Sequence of chain 1.A:
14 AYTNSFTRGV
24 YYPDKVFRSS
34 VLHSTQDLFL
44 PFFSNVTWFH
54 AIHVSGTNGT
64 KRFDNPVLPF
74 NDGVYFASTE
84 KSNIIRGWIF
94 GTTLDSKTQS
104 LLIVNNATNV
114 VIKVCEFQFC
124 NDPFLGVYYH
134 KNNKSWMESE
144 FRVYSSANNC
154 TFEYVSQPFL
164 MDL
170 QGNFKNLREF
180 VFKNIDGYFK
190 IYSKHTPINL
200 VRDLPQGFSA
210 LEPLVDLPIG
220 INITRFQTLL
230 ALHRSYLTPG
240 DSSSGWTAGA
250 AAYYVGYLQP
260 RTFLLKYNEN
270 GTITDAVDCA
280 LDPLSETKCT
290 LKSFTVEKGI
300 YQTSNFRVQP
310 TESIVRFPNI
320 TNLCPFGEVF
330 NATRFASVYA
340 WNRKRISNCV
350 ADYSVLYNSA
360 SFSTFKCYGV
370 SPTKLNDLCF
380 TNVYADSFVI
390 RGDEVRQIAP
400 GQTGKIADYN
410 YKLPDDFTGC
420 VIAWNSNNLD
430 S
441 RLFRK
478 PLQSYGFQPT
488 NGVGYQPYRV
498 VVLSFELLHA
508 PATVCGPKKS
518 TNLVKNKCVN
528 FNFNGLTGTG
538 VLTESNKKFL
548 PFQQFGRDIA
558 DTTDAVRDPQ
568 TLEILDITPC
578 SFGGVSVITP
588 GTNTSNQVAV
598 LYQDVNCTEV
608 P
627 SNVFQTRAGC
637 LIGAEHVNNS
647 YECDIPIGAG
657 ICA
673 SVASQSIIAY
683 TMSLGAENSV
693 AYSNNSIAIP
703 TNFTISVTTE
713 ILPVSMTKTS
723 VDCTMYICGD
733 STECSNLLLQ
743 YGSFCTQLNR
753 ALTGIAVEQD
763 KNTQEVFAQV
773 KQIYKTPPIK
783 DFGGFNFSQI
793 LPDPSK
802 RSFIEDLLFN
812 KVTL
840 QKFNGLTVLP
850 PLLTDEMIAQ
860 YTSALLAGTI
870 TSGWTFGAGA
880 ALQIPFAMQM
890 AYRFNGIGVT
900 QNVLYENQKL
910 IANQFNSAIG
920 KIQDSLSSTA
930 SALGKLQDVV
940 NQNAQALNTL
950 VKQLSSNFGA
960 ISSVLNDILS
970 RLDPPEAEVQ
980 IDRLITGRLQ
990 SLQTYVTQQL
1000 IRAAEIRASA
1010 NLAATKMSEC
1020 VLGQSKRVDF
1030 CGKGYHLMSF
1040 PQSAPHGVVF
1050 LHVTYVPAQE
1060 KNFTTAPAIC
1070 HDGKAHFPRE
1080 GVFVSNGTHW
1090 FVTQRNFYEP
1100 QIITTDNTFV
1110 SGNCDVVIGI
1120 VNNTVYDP

Binding-site contacts:
Ligand atom N2 contacts residue THR605 of chain 1.A at 4.1 Å.
Ligand atom C2 contacts residue ASN603 of chain 1.A at 2.3 Å.
Ligand atom C5 contacts residue ASN603 of chain 1.A at 3.6 Å.
Ligand atom C1 contacts residue ASN603 of chain 1.A at 1.4 Å.
Ligand atom O5 contacts residue ASN603 of chain 1.A at 2.3 Å (h-bond).
Ligand atom C7 contacts residue ASN603 of chain 1.A at 4.1 Å.
Ligand atom N2 contacts residue ASN603 of chain 1.A at 2.9 Å (h-bond).
Ligand atom C8 contacts residue THR605 of chain 1.A at 4.0 Å.
Ligand atom C3 contacts residue ASN603 of chain 1.A at 3.7 Å.
Ligand atom C4 contacts residue ASN603 of chain 1.A at 4.0 Å.

The small molecule below binds the protein below.
Small molecule (SMILES): CC(=O)N[C@@H]1[C@@H](O)[C@H](O)[C@@H](CO)O[C@H]1O